The protein below binds the small molecule below.
Small molecule (SMILES): NC(=O)c1cnccn1

Binding-site contacts:
Ligand atom O contacts residue VAL264 of chain 1.B at 3.7 Å.
Ligand atom C contacts residue VAL242 of chain 1.B at 3.7 Å (hydrophobic).
Ligand atom C1 contacts residue SER243 of chain 1.B at 4.0 Å.
Ligand atom C3 contacts residue VAL264 of chain 1.B at 3.8 Å (hydrophobic).
Ligand atom C4 contacts residue VAL264 of chain 1.B at 4.5 Å (hydrophobic).
Ligand atom O contacts residue ARG268 of chain 1.B at 3.0 Å (salt-bridge).
Ligand atom C2 contacts residue GLY258 of chain 1.B at 3.9 Å.
Ligand atom N1 contacts residue ARG268 of chain 1.B at 4.5 Å.
Ligand atom N2 contacts residue GLY258 of chain 1.B at 3.4 Å.
Ligand atom C1 contacts residue ALA246 of chain 1.B at 3.9 Å (hydrophobic).
Ligand atom C2 contacts residue ALA246 of chain 1.B at 4.0 Å (hydrophobic).
Ligand atom C contacts residue ASN239 of chain 1.B at 3.6 Å.
Ligand atom O contacts residue VAL242 of chain 1.B at 4.1 Å.
Ligand atom C contacts residue ARG268 of chain 1.B at 4.0 Å.
Ligand atom C4 contacts residue SER243 of chain 1.B at 4.1 Å.
Ligand atom O contacts residue ASN239 of chain 1.B at 3.5 Å (h-bond).
Ligand atom N1 contacts residue SER243 of chain 1.B at 3.0 Å (h-bond).
Ligand atom N2 contacts residue VAL264 of chain 1.B at 3.7 Å.
Ligand atom N1 contacts residue VAL242 of chain 1.B at 3.7 Å.
Ligand atom N1 contacts residue ASN239 of chain 1.B at 2.8 Å (h-bond).
Ligand atom C contacts residue VAL264 of chain 1.B at 4.4 Å (hydrophobic).
Ligand atom N3 contacts residue SER243 of chain 1.B at 3.2 Å (h-bond).
Ligand atom N3 contacts residue VAL242 of chain 1.B at 4.3 Å.
Ligand atom C4 contacts residue VAL242 of chain 1.B at 4.0 Å (hydrophobic).
Ligand atom C contacts residue SER243 of chain 1.B at 4.0 Å.

Sequence of chain 1.B:
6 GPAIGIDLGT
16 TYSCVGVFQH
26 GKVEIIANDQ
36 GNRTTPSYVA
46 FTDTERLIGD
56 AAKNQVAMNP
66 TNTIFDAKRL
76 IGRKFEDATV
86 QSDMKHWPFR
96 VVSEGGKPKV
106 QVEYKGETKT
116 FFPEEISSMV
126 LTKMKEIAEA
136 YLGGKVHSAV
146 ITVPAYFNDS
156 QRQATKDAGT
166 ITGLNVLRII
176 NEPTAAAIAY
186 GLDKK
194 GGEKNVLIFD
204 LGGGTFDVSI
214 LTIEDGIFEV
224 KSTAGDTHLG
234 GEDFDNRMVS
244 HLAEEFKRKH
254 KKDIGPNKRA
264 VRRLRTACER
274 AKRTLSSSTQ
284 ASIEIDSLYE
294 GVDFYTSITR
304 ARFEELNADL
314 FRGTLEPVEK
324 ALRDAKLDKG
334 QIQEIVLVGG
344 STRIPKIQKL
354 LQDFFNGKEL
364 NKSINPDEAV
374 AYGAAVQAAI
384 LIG